Binding-site contacts:
Ligand atom N3A contacts residue TYR146 of chain 21.A at 4.0 Å.
Ligand atom C3B contacts residue ILE219 of chain 21.A at 3.8 Å (hydrophobic).
Ligand atom O1 contacts residue W711 of chain 21.F at 3.7 Å.
Ligand atom C6B contacts residue TYR146 of chain 21.A at 3.8 Å (hydrophobic).
Ligand atom C5A contacts residue ILE144 of chain 21.A at 3.7 Å (hydrophobic).
Ligand atom C31 contacts residue W711 of chain 21.F at 3.0 Å.
Ligand atom C4A contacts residue ALA24 of chain 21.C at 4.0 Å (hydrophobic).
Ligand atom C2C contacts residue LEU216 of chain 21.A at 3.7 Å (hydrophobic).
Ligand atom C3C contacts residue LEU216 of chain 21.A at 3.7 Å (hydrophobic).
Ligand atom C4A contacts residue MET181 of chain 21.A at 3.6 Å (hydrophobic).
Ligand atom C5B contacts residue TYR146 of chain 21.A at 3.4 Å (hydrophobic).
Ligand atom C2A contacts residue TYR146 of chain 21.A at 3.7 Å (hydrophobic).
Ligand atom C2B contacts residue ILE219 of chain 21.A at 3.8 Å (hydrophobic).
Ligand atom C31 contacts residue ASN214 of chain 21.A at 3.3 Å.
Ligand atom C3 contacts residue W711 of chain 21.F at 3.2 Å.
Ligand atom C5A contacts residue PRO168 of chain 21.A at 4.0 Å (hydrophobic).
Ligand atom C5A contacts residue ILE170 of chain 21.A at 3.8 Å (hydrophobic).
Ligand atom N2 contacts residue W711 of chain 21.F at 2.9 Å.
Ligand atom C3C contacts residue TYR192 of chain 21.A at 4.0 Å (hydrophobic).
Ligand atom C1C contacts residue THR97 of chain 21.A at 3.9 Å.
Ligand atom C1B contacts residue ILE183 of chain 21.A at 4.0 Å (hydrophobic).
Ligand atom C4A contacts residue ILE170 of chain 21.A at 3.9 Å (hydrophobic).
Ligand atom C4B contacts residue ILE183 of chain 21.A at 4.0 Å (hydrophobic).
Ligand atom C4 contacts residue TYR192 of chain 21.A at 3.5 Å (hydrophobic).
Ligand atom C2C contacts residue THR97 of chain 21.A at 3.9 Å.
Ligand atom C4C contacts residue MET117 of chain 21.A at 3.9 Å (hydrophobic).
Ligand atom C2A contacts residue MET181 of chain 21.A at 3.7 Å (hydrophobic).
Ligand atom O1B contacts residue ILE95 of chain 21.A at 3.6 Å.
Ligand atom O1A contacts residue PHE121 of chain 21.A at 4.0 Å.
Ligand atom C1C contacts residue PHE115 of chain 21.A at 3.9 Å (hydrophobic).
Ligand atom O1 contacts residue THR97 of chain 21.A at 3.4 Å (h-bond).
Ligand atom C6C contacts residue ILE186 of chain 21.A at 3.9 Å (hydrophobic).
Ligand atom C6B contacts residue ILE183 of chain 21.A at 3.6 Å (hydrophobic).
Ligand atom N2 contacts residue THR97 of chain 21.A at 3.7 Å.
Ligand atom C4A contacts residue LEU14 of chain 22.C at 4.0 Å (hydrophobic).
Ligand atom C31 contacts residue LEU216 of chain 21.A at 3.4 Å (hydrophobic).
Ligand atom N3A contacts residue ALA24 of chain 21.C at 3.8 Å.
Ligand atom C4B contacts residue TYR146 of chain 21.A at 3.7 Å (hydrophobic).
Ligand atom C5B contacts residue ILE183 of chain 21.A at 3.7 Å (hydrophobic).
Ligand atom N3A contacts residue MET181 of chain 21.A at 3.3 Å.

Sequence of chain 21.C:
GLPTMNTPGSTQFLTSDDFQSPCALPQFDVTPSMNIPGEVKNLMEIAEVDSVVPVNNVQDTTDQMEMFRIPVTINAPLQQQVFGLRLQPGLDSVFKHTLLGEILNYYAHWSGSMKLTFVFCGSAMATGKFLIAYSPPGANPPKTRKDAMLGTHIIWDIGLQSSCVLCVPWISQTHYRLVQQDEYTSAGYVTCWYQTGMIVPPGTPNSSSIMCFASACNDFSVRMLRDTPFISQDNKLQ

Sequence of chain 21.A:
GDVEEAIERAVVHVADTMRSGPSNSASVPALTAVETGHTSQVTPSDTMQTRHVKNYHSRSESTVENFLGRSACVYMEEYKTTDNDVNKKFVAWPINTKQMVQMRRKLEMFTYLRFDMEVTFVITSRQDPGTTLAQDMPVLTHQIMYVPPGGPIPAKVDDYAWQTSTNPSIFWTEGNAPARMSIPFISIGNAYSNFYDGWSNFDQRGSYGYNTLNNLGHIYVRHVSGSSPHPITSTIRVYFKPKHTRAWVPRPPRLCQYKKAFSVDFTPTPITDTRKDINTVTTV

Sequence of chain 22.C:
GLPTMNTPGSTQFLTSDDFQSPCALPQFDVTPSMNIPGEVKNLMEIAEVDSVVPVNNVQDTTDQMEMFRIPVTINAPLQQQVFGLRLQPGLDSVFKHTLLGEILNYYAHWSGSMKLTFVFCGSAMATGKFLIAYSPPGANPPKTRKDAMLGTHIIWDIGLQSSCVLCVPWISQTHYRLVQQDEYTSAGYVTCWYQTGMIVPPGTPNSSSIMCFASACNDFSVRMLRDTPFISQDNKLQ

The small molecule below binds the protein below.
Small molecule (SMILES): Cc1cc(CCCCCCCOc2ccc(C3=NCCO3)cc2)on1